Binding-site contacts:
Ligand atom C8 contacts residue TYR237 of chain 5.A at 3.2 Å (hydrophobic).
Ligand atom O6 contacts residue ASN245 of chain 5.A at 3.3 Å (h-bond).
Ligand atom C3 contacts residue ASN241 of chain 5.A at 3.4 Å.
Ligand atom C2 contacts residue ASN241 of chain 5.A at 3.8 Å.
Ligand atom C1 contacts residue ASN241 of chain 5.A at 4.3 Å.
Ligand atom C6 contacts residue ASN245 of chain 5.A at 3.3 Å.
Ligand atom C6 contacts residue ASN241 of chain 5.A at 4.0 Å.
Ligand atom O4 contacts residue FUC1 of chain 5.S at 4.0 Å.
Ligand atom C3 contacts residue NAG1 of chain 5.R at 4.1 Å.
Ligand atom C4 contacts residue ASN245 of chain 5.A at 4.0 Å.
Ligand atom O3 contacts residue ASN241 of chain 5.A at 3.0 Å (h-bond).
Ligand atom C4 contacts residue ASN241 of chain 5.A at 3.0 Å.
Ligand atom C5 contacts residue ASN241 of chain 5.A at 3.9 Å.
Ligand atom O6 contacts residue ASN241 of chain 5.A at 3.1 Å (h-bond).
Ligand atom O4 contacts residue NAG1 of chain 5.R at 3.5 Å.
Ligand atom O5 contacts residue ASN241 of chain 5.A at 4.0 Å.
Ligand atom N2 contacts residue TYR237 of chain 5.A at 4.5 Å.
Ligand atom C4 contacts residue NAG1 of chain 5.R at 4.2 Å.
Ligand atom O7 contacts residue TYR237 of chain 5.A at 4.4 Å.
Ligand atom O4 contacts residue ASN241 of chain 5.A at 3.8 Å.
Ligand atom O4 contacts residue ASN245 of chain 5.A at 3.7 Å.
Ligand atom C5 contacts residue ASN245 of chain 5.A at 4.3 Å.
Ligand atom C5 contacts residue NAG1 of chain 5.R at 4.1 Å.
Ligand atom C8 contacts residue ASN241 of chain 5.A at 4.1 Å.
Ligand atom C7 contacts residue TYR237 of chain 5.A at 3.9 Å (hydrophobic).

This protein binds this small molecule.
Small molecule (SMILES): CC(=O)N[C@@H]1[C@@H](O)[C@H](O)[C@@H](CO)O[C@H]1O

Sequence of chain 5.A:
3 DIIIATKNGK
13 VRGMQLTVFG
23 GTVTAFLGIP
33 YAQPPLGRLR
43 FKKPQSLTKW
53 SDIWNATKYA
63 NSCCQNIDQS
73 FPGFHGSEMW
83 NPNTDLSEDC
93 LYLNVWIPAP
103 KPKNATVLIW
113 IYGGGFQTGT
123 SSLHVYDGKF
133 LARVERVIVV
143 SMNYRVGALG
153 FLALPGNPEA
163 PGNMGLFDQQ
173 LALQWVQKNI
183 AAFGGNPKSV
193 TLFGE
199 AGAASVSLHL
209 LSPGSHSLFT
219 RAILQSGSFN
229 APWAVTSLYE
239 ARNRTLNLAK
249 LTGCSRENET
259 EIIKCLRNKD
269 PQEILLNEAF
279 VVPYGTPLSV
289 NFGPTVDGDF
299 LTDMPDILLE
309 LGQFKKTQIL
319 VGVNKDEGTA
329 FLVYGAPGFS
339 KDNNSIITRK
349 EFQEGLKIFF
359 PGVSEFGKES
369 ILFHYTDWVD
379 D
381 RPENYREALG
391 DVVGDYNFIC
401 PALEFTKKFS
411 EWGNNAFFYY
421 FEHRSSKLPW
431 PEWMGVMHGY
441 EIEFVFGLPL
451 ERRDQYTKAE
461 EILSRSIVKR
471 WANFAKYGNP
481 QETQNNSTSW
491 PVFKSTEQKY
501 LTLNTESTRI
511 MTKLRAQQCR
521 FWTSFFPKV